Sequence of chain 1.B:
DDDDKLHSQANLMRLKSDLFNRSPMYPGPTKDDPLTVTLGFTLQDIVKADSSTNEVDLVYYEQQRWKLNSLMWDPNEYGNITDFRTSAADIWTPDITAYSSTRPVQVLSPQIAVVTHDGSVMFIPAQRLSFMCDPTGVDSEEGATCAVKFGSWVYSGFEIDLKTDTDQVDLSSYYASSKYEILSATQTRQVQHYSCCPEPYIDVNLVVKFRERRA

This small molecule binds to this protein.
Small molecule (SMILES): CC1=C([C@@H]2C[C@H](C)C(=O)O2)CC[C@]23CCCN=C2CC/C=C(\C)[C@@H]2O[C@@H](CC[C@H](O)/C(C)=C/[C@@H]13)C[C@H]2C

Binding-site contacts:
Ligand atom C37 contacts residue ILE127 of chain 1.A at 3.7 Å (hydrophobic).
Ligand atom O43 contacts residue ILE127 of chain 1.A at 3.7 Å.
Ligand atom C35 contacts residue TRP156 of chain 1.B at 3.5 Å (hydrophobic).
Ligand atom C32 contacts residue TRP156 of chain 1.B at 3.8 Å (hydrophobic).
Ligand atom O6 contacts residue GLN195 of chain 1.B at 3.5 Å (h-bond).
Ligand atom C9 contacts residue TYR102 of chain 1.B at 3.6 Å (hydrophobic).
Ligand atom C30 contacts residue SER155 of chain 1.B at 3.7 Å.
Ligand atom C10 contacts residue TRP156 of chain 1.B at 3.8 Å (hydrophobic).
Ligand atom C30 contacts residue TRP156 of chain 1.B at 3.3 Å (hydrophobic).
Ligand atom C30 contacts residue TYR204 of chain 1.B at 3.7 Å (hydrophobic).
Ligand atom C35 contacts residue ILE127 of chain 1.A at 3.7 Å (hydrophobic).
Ligand atom C43 contacts residue TYR204 of chain 1.B at 3.9 Å (hydrophobic).
Ligand atom C46 contacts residue TYR102 of chain 1.B at 3.5 Å (hydrophobic).
Ligand atom C15 contacts residue TYR197 of chain 1.B at 3.9 Å (hydrophobic).
Ligand atom C38 contacts residue TRP156 of chain 1.B at 3.5 Å (hydrophobic).
Ligand atom C34 contacts residue TRP156 of chain 1.B at 3.3 Å (hydrophobic).
Ligand atom C3 contacts residue SER176 of chain 1.A at 3.7 Å.
Ligand atom C21 contacts residue TYR204 of chain 1.B at 3.4 Å (hydrophobic).
Ligand atom C47 contacts residue TYR204 of chain 1.B at 3.2 Å (hydrophobic).
Ligand atom C7 contacts residue TYR102 of chain 1.B at 3.6 Å (hydrophobic).
Ligand atom C2 contacts residue SER176 of chain 1.A at 3.5 Å.
Ligand atom C8 contacts residue TYR64 of chain 1.A at 3.7 Å (hydrophobic).
Ligand atom O20 contacts residue TYR197 of chain 1.B at 3.8 Å.
Ligand atom C14 contacts residue TYR197 of chain 1.B at 3.9 Å (hydrophobic).
Ligand atom C3 contacts residue TYR64 of chain 1.A at 3.3 Å (hydrophobic).
Ligand atom C14 contacts residue SER176 of chain 1.A at 3.8 Å.
Ligand atom N31 contacts residue TRP156 of chain 1.B at 2.8 Å (h-bond).
Ligand atom O6 contacts residue LYS152 of chain 1.B at 3.1 Å (salt-bridge).
Ligand atom C13 contacts residue TYR64 of chain 1.A at 3.8 Å (hydrophobic).
Ligand atom C33 contacts residue TRP156 of chain 1.B at 3.6 Å (hydrophobic).
Ligand atom C36 contacts residue ILE127 of chain 1.A at 3.6 Å (hydrophobic).
Ligand atom C36 contacts residue TRP156 of chain 1.B at 3.6 Å (hydrophobic).
Ligand atom C38 contacts residue VAL157 of chain 1.B at 3.8 Å (hydrophobic).
Ligand atom C8 contacts residue TYR197 of chain 1.B at 3.9 Å (hydrophobic).
Ligand atom C17 contacts residue TYR197 of chain 1.B at 3.9 Å (hydrophobic).
Ligand atom C46 contacts residue TYR204 of chain 1.B at 3.8 Å (hydrophobic).
Ligand atom C28 contacts residue TYR197 of chain 1.B at 3.4 Å (hydrophobic).
Ligand atom C49 contacts residue VAL117 of chain 1.A at 3.7 Å (hydrophobic).
Ligand atom C9 contacts residue TYR64 of chain 1.A at 3.5 Å (hydrophobic).
Ligand atom O1 contacts residue TYR197 of chain 1.B at 3.2 Å (h-bond).

Sequence of chain 1.A:
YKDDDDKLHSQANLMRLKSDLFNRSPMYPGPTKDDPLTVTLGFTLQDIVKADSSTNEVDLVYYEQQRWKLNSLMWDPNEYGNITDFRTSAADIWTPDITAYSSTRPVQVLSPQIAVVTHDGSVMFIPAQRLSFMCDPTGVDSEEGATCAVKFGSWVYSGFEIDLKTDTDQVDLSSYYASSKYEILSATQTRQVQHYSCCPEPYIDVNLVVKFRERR